This small molecule binds to this protein.
Small molecule (SMILES): CC(=O)N[C@H]1[C@H](O[C@H]2[C@H](O)[C@@H](NC(C)=O)CO[C@@H]2CO)O[C@H](CO)[C@@H](O[C@@H]2O[C@H](CO[C@H]3O[C@H](CO[C@H]4O[C@H](CO)[C@@H](O)[C@H](O)[C@@H]4O)[C@@H](O)[C@H](O)[C@@H]3O)[C@@H](O)[C@H](O[C@H]3O[C@H](CO)[C@@H](O)[C@H](O)[C@@H]3O)[C@@H]2O)[C@@H]1O

Binding-site contacts:
Ligand atom C6 contacts residue GLN214 of chain 1.E at 3.0 Å.
Ligand atom C8 contacts residue PHE217 of chain 1.E at 3.6 Å (hydrophobic).
Ligand atom N2 contacts residue PHE217 of chain 1.E at 3.0 Å.
Ligand atom O3 contacts residue PHE217 of chain 1.E at 3.9 Å.
Ligand atom O6 contacts residue GLN214 of chain 1.E at 3.6 Å.
Ligand atom C7 contacts residue ALA213 of chain 1.E at 4.0 Å (hydrophobic).
Ligand atom O6 contacts residue PHE217 of chain 1.E at 3.7 Å.
Ligand atom O5 contacts residue TYR254 of chain 1.E at 3.8 Å.
Ligand atom O4 contacts residue GLN214 of chain 1.E at 3.7 Å.
Ligand atom C5 contacts residue ASN266 of chain 1.E at 3.6 Å.
Ligand atom C6 contacts residue TYR254 of chain 1.E at 3.2 Å (hydrophobic).
Ligand atom N2 contacts residue SER263 of chain 1.E at 2.9 Å (h-bond).
Ligand atom C8 contacts residue ALA213 of chain 1.E at 3.5 Å (hydrophobic).
Ligand atom N2 contacts residue ASN266 of chain 1.E at 2.9 Å (h-bond).
Ligand atom C2 contacts residue PHE217 of chain 1.E at 3.7 Å (hydrophobic).
Ligand atom C7 contacts residue SER263 of chain 1.E at 3.7 Å.
Ligand atom O6 contacts residue GLN214 of chain 1.E at 3.6 Å.
Ligand atom O5 contacts residue ASN266 of chain 1.E at 2.3 Å (h-bond).
Ligand atom C1 contacts residue ASN266 of chain 1.E at 1.4 Å.
Ligand atom C5 contacts residue TYR254 of chain 1.E at 3.8 Å (hydrophobic).
Ligand atom C7 contacts residue PHE217 of chain 1.E at 4.0 Å (hydrophobic).
Ligand atom C3 contacts residue SER263 of chain 1.E at 3.9 Å.
Ligand atom O5 contacts residue GLN214 of chain 1.E at 2.6 Å (h-bond).
Ligand atom C8 contacts residue SER263 of chain 1.E at 3.5 Å.
Ligand atom C2 contacts residue SER263 of chain 1.E at 3.8 Å.
Ligand atom C1 contacts residue GLN214 of chain 1.E at 3.7 Å.
Ligand atom C2 contacts residue ASN266 of chain 1.E at 2.5 Å.
Ligand atom C3 contacts residue GLN214 of chain 1.E at 3.6 Å.
Ligand atom C5 contacts residue GLN214 of chain 1.E at 3.4 Å.
Ligand atom O3 contacts residue GLN214 of chain 1.E at 2.9 Å (h-bond).
Ligand atom C3 contacts residue ASN266 of chain 1.E at 3.8 Å.
Ligand atom C6 contacts residue PHE217 of chain 1.E at 3.3 Å (hydrophobic).
Ligand atom O6 contacts residue TYR254 of chain 1.E at 4.0 Å.
Ligand atom C7 contacts residue ASN266 of chain 1.E at 3.1 Å.
Ligand atom O5 contacts residue MET252 of chain 1.E at 3.8 Å.
Ligand atom C1 contacts residue PHE217 of chain 1.E at 3.7 Å (hydrophobic).
Ligand atom C3 contacts residue PHE217 of chain 1.E at 3.5 Å (hydrophobic).
Ligand atom C8 contacts residue LEU264 of chain 1.E at 3.6 Å (hydrophobic).
Ligand atom N2 contacts residue ALA213 of chain 1.E at 3.8 Å.
Ligand atom O7 contacts residue ASN266 of chain 1.E at 3.0 Å (h-bond).

Sequence of chain 1.E:
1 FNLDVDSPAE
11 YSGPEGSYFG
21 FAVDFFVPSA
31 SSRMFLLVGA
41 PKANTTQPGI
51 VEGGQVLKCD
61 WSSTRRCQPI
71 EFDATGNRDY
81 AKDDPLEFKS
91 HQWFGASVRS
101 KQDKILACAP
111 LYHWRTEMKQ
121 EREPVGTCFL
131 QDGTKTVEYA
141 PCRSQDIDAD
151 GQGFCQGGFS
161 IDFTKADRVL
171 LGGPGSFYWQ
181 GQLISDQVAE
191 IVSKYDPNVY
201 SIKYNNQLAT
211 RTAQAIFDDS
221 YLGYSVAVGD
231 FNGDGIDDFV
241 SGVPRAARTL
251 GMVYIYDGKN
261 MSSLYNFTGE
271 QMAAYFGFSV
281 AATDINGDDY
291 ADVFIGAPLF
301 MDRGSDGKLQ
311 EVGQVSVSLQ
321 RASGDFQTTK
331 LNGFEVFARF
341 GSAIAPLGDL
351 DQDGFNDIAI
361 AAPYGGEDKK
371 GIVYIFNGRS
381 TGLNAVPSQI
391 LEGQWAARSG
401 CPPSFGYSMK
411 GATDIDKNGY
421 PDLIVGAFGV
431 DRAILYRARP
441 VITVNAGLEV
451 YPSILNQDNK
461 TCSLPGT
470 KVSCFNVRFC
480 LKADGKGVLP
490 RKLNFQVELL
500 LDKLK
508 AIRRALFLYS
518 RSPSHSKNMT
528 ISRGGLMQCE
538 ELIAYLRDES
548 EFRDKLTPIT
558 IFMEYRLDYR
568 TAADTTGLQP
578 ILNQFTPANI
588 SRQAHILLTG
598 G